Sequence of chain 2.A:
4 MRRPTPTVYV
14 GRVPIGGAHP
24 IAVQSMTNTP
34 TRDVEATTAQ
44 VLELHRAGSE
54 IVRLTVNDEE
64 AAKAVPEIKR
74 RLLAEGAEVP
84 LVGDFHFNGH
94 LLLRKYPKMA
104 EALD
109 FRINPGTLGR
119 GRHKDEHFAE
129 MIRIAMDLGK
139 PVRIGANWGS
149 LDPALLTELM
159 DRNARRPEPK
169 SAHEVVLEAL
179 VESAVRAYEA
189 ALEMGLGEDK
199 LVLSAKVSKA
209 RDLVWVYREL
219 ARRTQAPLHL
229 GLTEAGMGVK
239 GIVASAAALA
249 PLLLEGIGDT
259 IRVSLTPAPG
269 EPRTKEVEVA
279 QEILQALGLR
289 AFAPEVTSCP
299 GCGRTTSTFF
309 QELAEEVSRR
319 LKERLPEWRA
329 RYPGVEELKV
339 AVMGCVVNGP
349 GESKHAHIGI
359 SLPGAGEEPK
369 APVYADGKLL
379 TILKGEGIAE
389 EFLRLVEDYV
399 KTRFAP

This small molecule binds to this protein.
Small molecule (SMILES): C[C@@]1(CO)O[P](=O)(O)O[P](=O)(O)OC[C@H]1O

Binding-site contacts:
Ligand atom OB4 contacts residue ARG56 of chain 1.A at 3.0 Å (salt-bridge).
Ligand atom C4 contacts residue ASP87 of chain 1.A at 3.7 Å.
Ligand atom OA2 contacts residue ARG56 of chain 1.A at 3.0 Å (salt-bridge).
Ligand atom OB3 contacts residue ARG110 of chain 1.A at 3.5 Å (salt-bridge).
Ligand atom C4 contacts residue ARG110 of chain 1.A at 3.5 Å.
Ligand atom OB1 contacts residue THR231 of chain 1.A at 3.5 Å (h-bond).
Ligand atom OA2 contacts residue SER262 of chain 1.A at 3.4 Å (h-bond).
Ligand atom PA contacts residue THR231 of chain 1.A at 3.7 Å.
Ligand atom OB2 contacts residue ASN145 of chain 1.A at 2.9 Å (h-bond).
Ligand atom O2 contacts residue HIS89 of chain 1.A at 3.7 Å.
Ligand atom C5 contacts residue SF41 of chain 2.C at 3.6 Å.
Ligand atom C2 contacts residue ASN346 of chain 2.A at 3.4 Å.
Ligand atom OB1 contacts residue ASN145 of chain 1.A at 3.5 Å (h-bond).
Ligand atom OA3 contacts residue ARG260 of chain 1.A at 3.2 Å (salt-bridge).
Ligand atom C1 contacts residue SF41 of chain 2.C at 3.5 Å.
Ligand atom OB3 contacts residue ARG141 of chain 1.A at 3.0 Å (salt-bridge).
Ligand atom OB3 contacts residue LYS204 of chain 1.A at 3.2 Å (salt-bridge).
Ligand atom O2 contacts residue ARG110 of chain 1.A at 3.4 Å (salt-bridge).
Ligand atom C4 contacts residue HIS89 of chain 1.A at 3.5 Å.
Ligand atom C2 contacts residue SF41 of chain 2.C at 3.1 Å.
Ligand atom O1 contacts residue ASN346 of chain 2.A at 2.8 Å (h-bond).
Ligand atom O2 contacts residue ASN346 of chain 2.A at 3.0 Å (h-bond).
Ligand atom C5 contacts residue ARG56 of chain 1.A at 3.5 Å.
Ligand atom PB contacts residue ARG110 of chain 1.A at 3.5 Å.
Ligand atom OB3 contacts residue ARG56 of chain 1.A at 3.3 Å (salt-bridge).
Ligand atom PA contacts residue ARG260 of chain 1.A at 3.6 Å.
Ligand atom C5 contacts residue ASP87 of chain 1.A at 3.5 Å.
Ligand atom OA2 contacts residue LYS204 of chain 1.A at 2.9 Å (salt-bridge).
Ligand atom PA contacts residue SER262 of chain 1.A at 3.4 Å.
Ligand atom PA contacts residue LYS204 of chain 1.A at 3.7 Å.
Ligand atom C4 contacts residue ASN346 of chain 2.A at 3.6 Å.
Ligand atom OA2 contacts residue ARG260 of chain 1.A at 3.0 Å (salt-bridge).
Ligand atom O1 contacts residue SF41 of chain 2.C at 1.9 Å.
Ligand atom OB2 contacts residue ARG110 of chain 1.A at 2.9 Å (salt-bridge).
Ligand atom C3 contacts residue SF41 of chain 2.C at 3.8 Å.
Ligand atom OB1 contacts residue LYS204 of chain 1.A at 3.6 Å.
Ligand atom OB4 contacts residue ARG110 of chain 1.A at 3.1 Å (salt-bridge).
Ligand atom OA1 contacts residue SER262 of chain 1.A at 2.6 Å (h-bond).
Ligand atom OA1 contacts residue THR231 of chain 1.A at 2.7 Å (h-bond).
Ligand atom C1 contacts residue GLU232 of chain 1.A at 3.7 Å.

Sequence of chain 1.A:
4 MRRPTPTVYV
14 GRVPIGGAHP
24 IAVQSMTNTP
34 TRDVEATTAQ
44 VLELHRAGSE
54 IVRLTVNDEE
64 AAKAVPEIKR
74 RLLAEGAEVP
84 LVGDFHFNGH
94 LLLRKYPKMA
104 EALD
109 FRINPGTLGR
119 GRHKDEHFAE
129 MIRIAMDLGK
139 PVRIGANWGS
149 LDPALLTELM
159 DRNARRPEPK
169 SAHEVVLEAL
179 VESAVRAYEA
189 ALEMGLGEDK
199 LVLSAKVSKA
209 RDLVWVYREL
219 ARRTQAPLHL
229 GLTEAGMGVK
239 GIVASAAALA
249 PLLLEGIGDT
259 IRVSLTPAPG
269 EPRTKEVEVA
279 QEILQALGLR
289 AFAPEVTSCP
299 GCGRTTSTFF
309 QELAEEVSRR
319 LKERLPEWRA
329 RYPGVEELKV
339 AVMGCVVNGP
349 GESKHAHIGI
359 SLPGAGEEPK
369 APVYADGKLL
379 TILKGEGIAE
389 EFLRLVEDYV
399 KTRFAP